The small molecule below binds the protein below.
Small molecule (SMILES): CC(=O)N[C@H]1[C@H](O[C@H]2[C@H](O)[C@@H](NC(C)=O)CO[C@@H]2CO)O[C@H](CO)[C@@H](O)[C@@H]1O

Sequence of chain 1.D:
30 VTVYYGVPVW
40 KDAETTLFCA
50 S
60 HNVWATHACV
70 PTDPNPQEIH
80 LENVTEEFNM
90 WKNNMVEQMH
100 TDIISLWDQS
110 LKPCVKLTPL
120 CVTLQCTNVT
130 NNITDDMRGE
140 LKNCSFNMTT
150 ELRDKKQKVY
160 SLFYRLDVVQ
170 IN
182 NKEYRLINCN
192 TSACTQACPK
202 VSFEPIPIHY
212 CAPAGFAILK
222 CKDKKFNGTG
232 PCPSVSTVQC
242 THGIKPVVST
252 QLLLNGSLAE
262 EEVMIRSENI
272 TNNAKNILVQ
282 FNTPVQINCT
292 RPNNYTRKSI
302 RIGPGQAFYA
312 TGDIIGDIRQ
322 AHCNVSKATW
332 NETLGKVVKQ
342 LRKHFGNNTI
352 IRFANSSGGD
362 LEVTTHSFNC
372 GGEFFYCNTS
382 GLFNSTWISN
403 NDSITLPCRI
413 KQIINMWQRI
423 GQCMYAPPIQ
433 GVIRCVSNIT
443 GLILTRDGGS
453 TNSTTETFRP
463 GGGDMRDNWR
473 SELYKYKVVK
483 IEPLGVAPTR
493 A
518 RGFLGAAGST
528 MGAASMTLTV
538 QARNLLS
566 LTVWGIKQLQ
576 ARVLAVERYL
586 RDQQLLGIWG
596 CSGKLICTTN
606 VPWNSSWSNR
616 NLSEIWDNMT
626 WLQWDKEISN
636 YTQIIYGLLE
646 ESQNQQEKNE

Binding-site contacts:
Ligand atom C2 contacts residue ASN142 of chain 1.D at 2.3 Å.
Ligand atom C8 contacts residue LEU161 of chain 1.D at 4.1 Å (hydrophobic).
Ligand atom C5 contacts residue ASN142 of chain 1.D at 3.6 Å.
Ligand atom O7 contacts residue VAL128 of chain 1.D at 3.7 Å.
Ligand atom C1 contacts residue TYR159 of chain 1.D at 4.1 Å (hydrophobic).
Ligand atom C5 contacts residue TYR159 of chain 1.D at 4.1 Å (hydrophobic).
Ligand atom C6 contacts residue TYR159 of chain 1.D at 4.5 Å (hydrophobic).
Ligand atom C3 contacts residue TYR159 of chain 1.D at 4.2 Å (hydrophobic).
Ligand atom C4 contacts residue ASN142 of chain 1.D at 4.1 Å.
Ligand atom O5 contacts residue ASN142 of chain 1.D at 2.4 Å (h-bond).
Ligand atom N2 contacts residue ASN142 of chain 1.D at 2.8 Å (h-bond).
Ligand atom O5 contacts residue TYR159 of chain 1.D at 4.4 Å.
Ligand atom O7 contacts residue ASN142 of chain 1.D at 3.2 Å (h-bond).
Ligand atom C7 contacts residue ASN142 of chain 1.D at 3.2 Å.
Ligand atom O4 contacts residue TYR159 of chain 1.D at 4.3 Å.
Ligand atom C8 contacts residue THR129 of chain 1.D at 4.2 Å.
Ligand atom C8 contacts residue ASN142 of chain 1.D at 4.3 Å.
Ligand atom C1 contacts residue ASN142 of chain 1.D at 1.4 Å.
Ligand atom C3 contacts residue ASN142 of chain 1.D at 3.6 Å.
Ligand atom C7 contacts residue THR129 of chain 1.D at 4.0 Å.
Ligand atom C8 contacts residue ASP314 of chain 1.D at 3.8 Å.
Ligand atom C7 contacts residue VAL128 of chain 1.D at 4.4 Å (hydrophobic).
Ligand atom O7 contacts residue THR129 of chain 1.D at 3.1 Å (h-bond).
Ligand atom C8 contacts residue VAL128 of chain 1.D at 3.9 Å (hydrophobic).